Binding-site contacts:
Ligand atom C6 contacts residue THR37 of chain 1.B at 3.3 Å.
Ligand atom C3 contacts residue PRO295 of chain 1.B at 4.3 Å (hydrophobic).
Ligand atom C5 contacts residue THR37 of chain 1.B at 3.7 Å.
Ligand atom C5 contacts residue TYR196 of chain 1.B at 3.6 Å (hydrophobic).
Ligand atom C4 contacts residue TYR196 of chain 1.B at 3.6 Å (hydrophobic).
Ligand atom C1' contacts residue TYR375 of chain 1.B at 3.3 Å (hydrophobic).
Ligand atom C6 contacts residue TYR196 of chain 1.B at 3.7 Å (hydrophobic).
Ligand atom C1 contacts residue THR37 of chain 1.B at 4.3 Å.
Ligand atom C3 contacts residue TYR196 of chain 1.B at 4.3 Å (hydrophobic).
Ligand atom O1' contacts residue TYR375 of chain 1.B at 3.4 Å.
Ligand atom O1' contacts residue PHE296 of chain 1.B at 4.0 Å.
Ligand atom C4 contacts residue ASN194 of chain 1.B at 3.8 Å.
Ligand atom C3 contacts residue FMN1 of chain 1.G at 3.2 Å.
Ligand atom C1 contacts residue FMN1 of chain 1.G at 3.4 Å.
Ligand atom C5 contacts residue TRP116 of chain 1.B at 3.5 Å (hydrophobic).
Ligand atom C6 contacts residue TRP116 of chain 1.B at 3.8 Å (hydrophobic).
Ligand atom C3 contacts residue PHE250 of chain 1.B at 4.4 Å (hydrophobic).
Ligand atom C1' contacts residue THR37 of chain 1.B at 4.3 Å.
Ligand atom C3 contacts residue ASN194 of chain 1.B at 3.8 Å.
Ligand atom O4 contacts residue TRP116 of chain 1.B at 4.5 Å.
Ligand atom C1' contacts residue PHE296 of chain 1.B at 3.7 Å (hydrophobic).
Ligand atom O4 contacts residue HIS191 of chain 1.B at 2.8 Å (h-bond).
Ligand atom C1' contacts residue FMN1 of chain 1.G at 3.8 Å.
Ligand atom C5 contacts residue FMN1 of chain 1.G at 3.2 Å.
Ligand atom C1 contacts residue PHE296 of chain 1.B at 4.5 Å (hydrophobic).
Ligand atom C2 contacts residue FMN1 of chain 1.G at 3.5 Å.
Ligand atom C1 contacts residue TYR196 of chain 1.B at 4.1 Å (hydrophobic).
Ligand atom C4 contacts residue HIS191 of chain 1.B at 4.0 Å.
Ligand atom C4 contacts residue FMN1 of chain 1.G at 3.3 Å.
Ligand atom C2 contacts residue PRO295 of chain 1.B at 3.9 Å (hydrophobic).
Ligand atom O4 contacts residue TYR196 of chain 1.B at 3.4 Å.
Ligand atom C6 contacts residue FMN1 of chain 1.G at 3.4 Å.
Ligand atom C2 contacts residue TYR196 of chain 1.B at 4.4 Å (hydrophobic).
Ligand atom O4 contacts residue ASN194 of chain 1.B at 2.9 Å (h-bond).
Ligand atom O1' contacts residue FMN1 of chain 1.G at 4.1 Å.
Ligand atom C2 contacts residue PHE250 of chain 1.B at 4.4 Å (hydrophobic).
Ligand atom C2 contacts residue PHE296 of chain 1.B at 4.4 Å (hydrophobic).
Ligand atom O4 contacts residue FMN1 of chain 1.G at 2.9 Å.
Ligand atom O1' contacts residue THR37 of chain 1.B at 3.7 Å.

A protein and the small-molecule ligand that binds it are described below.
Small molecule (SMILES): O=Cc1ccc(O)cc1

Sequence of chain 1.B:
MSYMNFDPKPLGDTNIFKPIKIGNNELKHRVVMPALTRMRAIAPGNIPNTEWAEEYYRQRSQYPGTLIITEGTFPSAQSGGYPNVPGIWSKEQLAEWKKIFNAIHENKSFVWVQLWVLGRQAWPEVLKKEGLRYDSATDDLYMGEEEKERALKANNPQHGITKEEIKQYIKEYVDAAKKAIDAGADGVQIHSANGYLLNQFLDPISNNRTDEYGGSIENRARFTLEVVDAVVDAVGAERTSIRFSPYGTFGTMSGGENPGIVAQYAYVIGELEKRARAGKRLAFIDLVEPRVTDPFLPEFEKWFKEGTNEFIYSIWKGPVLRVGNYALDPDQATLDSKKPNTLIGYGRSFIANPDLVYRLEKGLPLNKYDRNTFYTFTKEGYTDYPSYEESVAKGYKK